Sequence of chain 2.A:
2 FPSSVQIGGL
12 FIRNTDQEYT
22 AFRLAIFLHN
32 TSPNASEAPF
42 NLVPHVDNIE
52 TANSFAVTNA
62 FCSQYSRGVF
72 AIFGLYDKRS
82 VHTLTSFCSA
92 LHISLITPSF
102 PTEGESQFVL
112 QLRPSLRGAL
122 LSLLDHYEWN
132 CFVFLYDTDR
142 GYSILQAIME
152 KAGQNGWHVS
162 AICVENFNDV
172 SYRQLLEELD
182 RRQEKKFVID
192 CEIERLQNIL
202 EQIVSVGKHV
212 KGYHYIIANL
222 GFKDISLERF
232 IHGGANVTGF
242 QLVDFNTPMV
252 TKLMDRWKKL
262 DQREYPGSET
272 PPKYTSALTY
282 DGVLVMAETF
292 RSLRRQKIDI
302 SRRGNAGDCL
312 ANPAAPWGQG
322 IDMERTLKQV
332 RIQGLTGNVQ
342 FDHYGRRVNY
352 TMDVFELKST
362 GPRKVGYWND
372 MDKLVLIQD

Binding-site contacts:
Ligand atom C2 contacts residue ASN350 of chain 2.A at 2.4 Å.
Ligand atom C1 contacts residue GLN341 of chain 2.A at 3.8 Å.
Ligand atom C1 contacts residue ASN350 of chain 2.A at 1.4 Å.
Ligand atom C5 contacts residue ARG332 of chain 2.A at 3.9 Å.
Ligand atom C1 contacts residue ARG332 of chain 2.A at 3.7 Å.
Ligand atom C8 contacts residue GLN341 of chain 2.A at 3.1 Å.
Ligand atom O6 contacts residue GLN334 of chain 2.A at 3.1 Å (h-bond).
Ligand atom O6 contacts residue ARG332 of chain 2.A at 3.6 Å.
Ligand atom C1 contacts residue ASN339 of chain 2.A at 3.8 Å.
Ligand atom N2 contacts residue ASN350 of chain 2.A at 2.9 Å (h-bond).
Ligand atom C6 contacts residue ASN339 of chain 2.A at 3.1 Å.
Ligand atom C5 contacts residue ASN339 of chain 2.A at 4.0 Å.
Ligand atom C7 contacts residue ASN350 of chain 2.A at 3.3 Å.
Ligand atom C5 contacts residue ASN350 of chain 2.A at 3.6 Å.
Ligand atom O5 contacts residue ASN350 of chain 2.A at 2.3 Å (h-bond).
Ligand atom C8 contacts residue ASN350 of chain 2.A at 3.1 Å.
Ligand atom O6 contacts residue ASN339 of chain 2.A at 2.5 Å (h-bond).
Ligand atom C2 contacts residue GLN341 of chain 2.A at 4.1 Å.
Ligand atom O4 contacts residue ARG332 of chain 2.A at 4.3 Å.
Ligand atom C4 contacts residue ASN350 of chain 2.A at 4.2 Å.
Ligand atom C6 contacts residue GLN334 of chain 2.A at 3.9 Å.
Ligand atom O7 contacts residue MET372 of chain 2.A at 4.1 Å.
Ligand atom O5 contacts residue ASN339 of chain 2.A at 3.1 Å (h-bond).
Ligand atom C7 contacts residue GLN341 of chain 2.A at 4.5 Å.
Ligand atom O7 contacts residue ASN350 of chain 2.A at 4.3 Å.
Ligand atom C6 contacts residue ARG332 of chain 2.A at 3.5 Å.
Ligand atom O5 contacts residue ARG332 of chain 2.A at 4.3 Å.
Ligand atom C3 contacts residue ASN350 of chain 2.A at 3.8 Å.
Ligand atom C4 contacts residue ARG332 of chain 2.A at 3.9 Å.
Ligand atom O5 contacts residue GLN341 of chain 2.A at 3.7 Å.

The protein below binds the small molecule below.
Small molecule (SMILES): CC(=O)N[C@H]1[C@H](O[C@H]2[C@H](O)[C@@H](NC(C)=O)CO[C@@H]2CO)O[C@H](CO)[C@@H](O)[C@@H]1O